Sequence of chain 1.I:
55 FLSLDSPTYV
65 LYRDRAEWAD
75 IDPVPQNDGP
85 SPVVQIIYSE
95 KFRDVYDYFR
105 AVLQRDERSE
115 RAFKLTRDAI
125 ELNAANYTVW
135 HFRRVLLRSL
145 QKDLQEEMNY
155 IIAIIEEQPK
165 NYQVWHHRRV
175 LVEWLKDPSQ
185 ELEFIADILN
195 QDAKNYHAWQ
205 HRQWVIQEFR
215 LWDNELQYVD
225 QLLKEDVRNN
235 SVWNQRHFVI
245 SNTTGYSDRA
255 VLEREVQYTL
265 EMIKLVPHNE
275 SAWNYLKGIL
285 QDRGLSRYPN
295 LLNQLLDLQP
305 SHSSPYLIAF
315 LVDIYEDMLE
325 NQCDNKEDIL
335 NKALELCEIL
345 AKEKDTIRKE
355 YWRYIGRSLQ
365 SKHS

Sequence of chain 1.Q:
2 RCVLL

The protein below binds the small molecule below.
Small molecule (SMILES): CC(C)=CCC/C(C)=C/CC/C(C)=C/CCN(C)CCO[P](=O)(O)OP(=O)(O)O

Binding-site contacts:
Ligand atom C1 contacts residue HIS201 of chain 1.I at 3.6 Å.
Ligand atom O2B contacts residue HIS219 of chain 1.J at 2.7 Å (h-bond).
Ligand atom C6 contacts residue HIS219 of chain 1.J at 3.5 Å.
Ligand atom O2A contacts residue LYS164 of chain 1.I at 2.9 Å (salt-bridge).
Ligand atom C1 contacts residue TYR200 of chain 1.I at 3.5 Å (hydrophobic).
Ligand atom C18 contacts residue TYR126 of chain 1.J at 3.8 Å (hydrophobic).
Ligand atom C19 contacts residue ASN345 of chain 1.J at 4.0 Å.
Ligand atom C19 contacts residue TYR126 of chain 1.J at 3.8 Å (hydrophobic).
Ligand atom O1B contacts residue LYS266 of chain 1.J at 2.8 Å (salt-bridge).
Ligand atom C12 contacts residue TRP275 of chain 1.J at 3.7 Å (hydrophobic).
Ligand atom O1B contacts residue ARG263 of chain 1.J at 3.0 Å (salt-bridge).
Ligand atom C9 contacts residue TRP275 of chain 1.J at 3.8 Å (hydrophobic).
Ligand atom O1A contacts residue LYS198 of chain 1.I at 3.6 Å (salt-bridge).
Ligand atom O2B contacts residue TYR272 of chain 1.J at 3.4 Å (h-bond).
Ligand atom C14 contacts residue LEU5 of chain 1.Q at 3.7 Å (hydrophobic).
Ligand atom C11 contacts residue ARG173 of chain 1.J at 3.7 Å.
Ligand atom O1 contacts residue HIS201 of chain 1.I at 3.8 Å.
Ligand atom C12 contacts residue ARG173 of chain 1.J at 3.9 Å.
Ligand atom C14 contacts residue ARG173 of chain 1.J at 3.5 Å.
Ligand atom PB contacts residue ARG263 of chain 1.J at 3.8 Å.
Ligand atom PA contacts residue ARG263 of chain 1.J at 4.0 Å.
Ligand atom O1A contacts residue ARG263 of chain 1.J at 3.0 Å (salt-bridge).
Ligand atom C10 contacts residue TYR272 of chain 1.J at 3.6 Å (hydrophobic).
Ligand atom C13 contacts residue ARG173 of chain 1.J at 3.9 Å.
Ligand atom C9 contacts residue GLY221 of chain 1.J at 4.0 Å.
Ligand atom O2B contacts residue ARG263 of chain 1.J at 3.8 Å.
Ligand atom C16 contacts residue TYR176 of chain 1.J at 3.9 Å (hydrophobic).
Ligand atom O3A contacts residue ARG263 of chain 1.J at 4.0 Å.
Ligand atom C10 contacts residue TRP275 of chain 1.J at 3.5 Å (hydrophobic).
Ligand atom C4 contacts residue VAL4 of chain 1.Q at 3.3 Å (hydrophobic).
Ligand atom C20 contacts residue THR49 of chain 1.J at 4.0 Å.
Ligand atom C15 contacts residue ARG173 of chain 1.J at 3.8 Å.
Ligand atom O3B contacts residue TYR272 of chain 1.J at 3.9 Å.
Ligand atom C12 contacts residue CYS225 of chain 1.J at 3.9 Å (hydrophobic).
Ligand atom C10 contacts residue GLY221 of chain 1.J at 3.9 Å.
Ligand atom C8 contacts residue GLY221 of chain 1.J at 3.9 Å.
Ligand atom C20 contacts residue THR127 of chain 1.J at 3.8 Å.
Ligand atom C17 contacts residue TYR126 of chain 1.J at 4.0 Å (hydrophobic).
Ligand atom C15 contacts residue TYR176 of chain 1.J at 3.8 Å (hydrophobic).
Ligand atom O1A contacts residue TYR200 of chain 1.I at 3.2 Å (h-bond).

Sequence of chain 1.J:
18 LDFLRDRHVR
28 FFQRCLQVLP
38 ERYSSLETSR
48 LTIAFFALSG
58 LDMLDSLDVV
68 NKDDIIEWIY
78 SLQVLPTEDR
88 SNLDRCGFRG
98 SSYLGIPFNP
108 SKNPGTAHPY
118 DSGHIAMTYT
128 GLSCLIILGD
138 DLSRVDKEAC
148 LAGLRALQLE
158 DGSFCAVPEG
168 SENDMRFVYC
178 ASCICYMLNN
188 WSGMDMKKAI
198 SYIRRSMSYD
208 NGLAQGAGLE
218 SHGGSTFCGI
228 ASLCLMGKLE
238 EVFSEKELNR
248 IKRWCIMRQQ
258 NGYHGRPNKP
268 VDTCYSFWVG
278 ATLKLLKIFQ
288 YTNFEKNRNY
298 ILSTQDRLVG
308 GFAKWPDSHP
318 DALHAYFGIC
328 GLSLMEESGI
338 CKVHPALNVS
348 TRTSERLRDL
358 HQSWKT